A small-molecule ligand and the protein it binds are described below.
Small molecule (SMILES): COc1cc(-c2cncc(-c3ccc(C4CCN(C)CC4)cc3)c2C)cc(OC)c1OC

Sequence of chain 1.B:
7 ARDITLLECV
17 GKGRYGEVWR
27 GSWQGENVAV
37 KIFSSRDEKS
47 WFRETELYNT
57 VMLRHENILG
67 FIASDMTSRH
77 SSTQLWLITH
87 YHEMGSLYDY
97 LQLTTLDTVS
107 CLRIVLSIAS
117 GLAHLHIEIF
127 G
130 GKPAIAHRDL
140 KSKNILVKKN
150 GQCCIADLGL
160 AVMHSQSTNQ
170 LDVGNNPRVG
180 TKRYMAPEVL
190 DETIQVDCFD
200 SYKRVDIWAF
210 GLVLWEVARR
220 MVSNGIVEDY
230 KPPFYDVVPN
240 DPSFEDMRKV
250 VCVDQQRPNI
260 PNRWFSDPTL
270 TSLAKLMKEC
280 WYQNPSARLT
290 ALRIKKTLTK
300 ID

Binding-site contacts:
Ligand atom C04 contacts residue VAL24 of chain 1.B at 3.9 Å (hydrophobic).
Ligand atom C07 contacts residue ALA35 of chain 1.B at 3.7 Å (hydrophobic).
Ligand atom C23 contacts residue GLY91 of chain 1.B at 3.6 Å.
Ligand atom C10 contacts residue LEU145 of chain 1.B at 3.9 Å (hydrophobic).
Ligand atom C29 contacts residue ALA155 of chain 1.B at 3.8 Å (hydrophobic).
Ligand atom C13 contacts residue TYR87 of chain 1.B at 3.7 Å (hydrophobic).
Ligand atom C14 contacts residue GLY91 of chain 1.B at 3.8 Å.
Ligand atom O02 contacts residue THR85 of chain 1.B at 3.9 Å.
Ligand atom O02 contacts residue LYS37 of chain 1.B at 3.6 Å.
Ligand atom O31 contacts residue LYS37 of chain 1.B at 3.7 Å.
Ligand atom C21 contacts residue VAL16 of chain 1.B at 3.4 Å (hydrophobic).
Ligand atom N08 contacts residue TYR87 of chain 1.B at 3.8 Å.
Ligand atom C01 contacts residue LYS37 of chain 1.B at 3.6 Å.
Ligand atom C09 contacts residue HIS88 of chain 1.B at 3.1 Å.
Ligand atom N08 contacts residue HIS88 of chain 1.B at 3.1 Å (h-bond).
Ligand atom C04 contacts residue THR85 of chain 1.B at 3.8 Å.
Ligand atom C13 contacts residue VAL16 of chain 1.B at 3.8 Å (hydrophobic).
Ligand atom C04 contacts residue ALA35 of chain 1.B at 3.8 Å (hydrophobic).
Ligand atom C24 contacts residue LEU145 of chain 1.B at 3.9 Å (hydrophobic).
Ligand atom C12 contacts residue HIS88 of chain 1.B at 3.8 Å.
Ligand atom C32 contacts residue LEU83 of chain 1.B at 3.8 Å (hydrophobic).
Ligand atom O02 contacts residue LEU83 of chain 1.B at 3.9 Å.
Ligand atom C12 contacts residue VAL16 of chain 1.B at 3.8 Å (hydrophobic).
Ligand atom C32 contacts residue ASP156 of chain 1.B at 3.8 Å.
Ligand atom C22 contacts residue GLY91 of chain 1.B at 3.6 Å.
Ligand atom C29 contacts residue LYS142 of chain 1.B at 3.6 Å.
Ligand atom C01 contacts residue ALA35 of chain 1.B at 3.5 Å (hydrophobic).
Ligand atom C12 contacts residue TYR87 of chain 1.B at 3.5 Å (hydrophobic).
Ligand atom C32 contacts residue GLU50 of chain 1.B at 3.5 Å.
Ligand atom C01 contacts residue THR85 of chain 1.B at 3.3 Å.
Ligand atom C07 contacts residue LEU145 of chain 1.B at 3.5 Å (hydrophobic).
Ligand atom C29 contacts residue ASN143 of chain 1.B at 3.5 Å.
Ligand atom C09 contacts residue TYR87 of chain 1.B at 3.8 Å (hydrophobic).
Ligand atom C07 contacts residue HIS86 of chain 1.B at 3.9 Å.
Ligand atom C22 contacts residue ASP95 of chain 1.B at 3.6 Å.
Ligand atom C11 contacts residue GLY91 of chain 1.B at 3.9 Å.
Ligand atom C16 contacts residue ASP95 of chain 1.B at 3.4 Å.
Ligand atom C06 contacts residue LEU145 of chain 1.B at 3.8 Å (hydrophobic).
Ligand atom O28 contacts residue ALA155 of chain 1.B at 3.6 Å.
Ligand atom C01 contacts residue LEU83 of chain 1.B at 3.5 Å (hydrophobic).